Sequence of chain 1.C:
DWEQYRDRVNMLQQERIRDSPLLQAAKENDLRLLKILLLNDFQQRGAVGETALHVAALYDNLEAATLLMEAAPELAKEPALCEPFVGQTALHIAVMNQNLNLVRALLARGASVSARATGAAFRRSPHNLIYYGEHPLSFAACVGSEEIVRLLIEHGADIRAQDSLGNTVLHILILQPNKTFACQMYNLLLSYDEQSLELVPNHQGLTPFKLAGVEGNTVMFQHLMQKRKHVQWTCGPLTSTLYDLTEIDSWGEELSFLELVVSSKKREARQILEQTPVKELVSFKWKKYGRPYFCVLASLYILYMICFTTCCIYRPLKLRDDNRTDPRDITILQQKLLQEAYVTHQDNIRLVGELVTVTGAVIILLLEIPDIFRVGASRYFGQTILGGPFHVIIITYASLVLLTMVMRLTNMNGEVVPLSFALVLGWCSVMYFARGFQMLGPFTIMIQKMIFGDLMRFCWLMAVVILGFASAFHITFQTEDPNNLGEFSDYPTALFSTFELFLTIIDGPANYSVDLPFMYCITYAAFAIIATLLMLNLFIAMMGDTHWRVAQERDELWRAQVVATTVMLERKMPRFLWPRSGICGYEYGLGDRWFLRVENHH

Binding-site contacts:
Ligand atom C24 contacts residue ALA561 of chain 1.D at 3.8 Å (hydrophobic).
Ligand atom C26 contacts residue ILE557 of chain 1.D at 3.7 Å (hydrophobic).
Ligand atom C12 contacts residue ILE565 of chain 1.D at 3.8 Å (hydrophobic).
Ligand atom O1 contacts residue GLN483 of chain 1.C at 3.3 Å.
Ligand atom C8 contacts residue ILE486 of chain 1.C at 4.1 Å (hydrophobic).
Ligand atom C21 contacts residue VAL459 of chain 1.C at 3.9 Å (hydrophobic).
Ligand atom O1 contacts residue THR479 of chain 1.C at 2.5 Å (h-bond).
Ligand atom C1 contacts residue ILE482 of chain 1.C at 3.7 Å (hydrophobic).
Ligand atom C26 contacts residue ALA561 of chain 1.D at 3.7 Å (hydrophobic).
Ligand atom O1 contacts residue PHE425 of chain 1.C at 3.8 Å.
Ligand atom C20 contacts residue VAL459 of chain 1.C at 4.0 Å (hydrophobic).
Ligand atom C18 contacts residue CYS463 of chain 1.C at 3.8 Å (hydrophobic).
Ligand atom C19 contacts residue PHE425 of chain 1.C at 3.6 Å (hydrophobic).
Ligand atom C6 contacts residue PRO424 of chain 1.C at 3.8 Å (hydrophobic).
Ligand atom C21 contacts residue ILE565 of chain 1.D at 3.8 Å (hydrophobic).
Ligand atom C23 contacts residue ALA561 of chain 1.D at 3.6 Å (hydrophobic).
Ligand atom C2 contacts residue ILE482 of chain 1.C at 3.8 Å (hydrophobic).
Ligand atom C27 contacts residue PHE456 of chain 1.C at 3.6 Å (hydrophobic).
Ligand atom C3 contacts residue ILE482 of chain 1.C at 4.0 Å (hydrophobic).
Ligand atom C26 contacts residue THR558 of chain 1.D at 3.9 Å.
Ligand atom C2 contacts residue MET466 of chain 1.C at 4.1 Å (hydrophobic).
Ligand atom C11 contacts residue CYS463 of chain 1.C at 4.1 Å (hydrophobic).
Ligand atom C3 contacts residue GLN483 of chain 1.C at 3.7 Å.
Ligand atom C4 contacts residue GLN483 of chain 1.C at 3.9 Å.
Ligand atom C12 contacts residue CYS463 of chain 1.C at 4.1 Å (hydrophobic).
Ligand atom C4 contacts residue PHE425 of chain 1.C at 3.8 Å (hydrophobic).
Ligand atom C25 contacts residue PHE456 of chain 1.C at 3.5 Å (hydrophobic).
Ligand atom C3 contacts residue PHE425 of chain 1.C at 4.0 Å (hydrophobic).
Ligand atom C3 contacts residue THR479 of chain 1.C at 3.5 Å.
Ligand atom C4 contacts residue PRO424 of chain 1.C at 4.1 Å (hydrophobic).
Ligand atom C9 contacts residue ILE486 of chain 1.C at 3.7 Å (hydrophobic).
Ligand atom C2 contacts residue PHE425 of chain 1.C at 3.6 Å (hydrophobic).
Ligand atom C18 contacts residue LEU460 of chain 1.C at 3.8 Å (hydrophobic).
Ligand atom C1 contacts residue MET466 of chain 1.C at 4.1 Å (hydrophobic).
Ligand atom C19 contacts residue ILE428 of chain 1.C at 3.8 Å (hydrophobic).
Ligand atom C27 contacts residue VAL459 of chain 1.C at 3.7 Å (hydrophobic).
Ligand atom C26 contacts residue PHE456 of chain 1.C at 4.0 Å (hydrophobic).
Ligand atom C21 contacts residue PHE504 of chain 1.D at 3.6 Å (hydrophobic).
Ligand atom C2 contacts residue THR479 of chain 1.C at 3.7 Å.
Ligand atom C19 contacts residue CYS463 of chain 1.C at 3.9 Å (hydrophobic).

A small-molecule ligand and the protein it binds are described below.
Small molecule (SMILES): CC(C)[C@@H](C)/C=C/[C@@H](C)[C@H]1CC[C@H]2C3=CC=C4C[C@@H](O)CC[C@]4(C)[C@H]3CC[C@]12C

Sequence of chain 1.D:
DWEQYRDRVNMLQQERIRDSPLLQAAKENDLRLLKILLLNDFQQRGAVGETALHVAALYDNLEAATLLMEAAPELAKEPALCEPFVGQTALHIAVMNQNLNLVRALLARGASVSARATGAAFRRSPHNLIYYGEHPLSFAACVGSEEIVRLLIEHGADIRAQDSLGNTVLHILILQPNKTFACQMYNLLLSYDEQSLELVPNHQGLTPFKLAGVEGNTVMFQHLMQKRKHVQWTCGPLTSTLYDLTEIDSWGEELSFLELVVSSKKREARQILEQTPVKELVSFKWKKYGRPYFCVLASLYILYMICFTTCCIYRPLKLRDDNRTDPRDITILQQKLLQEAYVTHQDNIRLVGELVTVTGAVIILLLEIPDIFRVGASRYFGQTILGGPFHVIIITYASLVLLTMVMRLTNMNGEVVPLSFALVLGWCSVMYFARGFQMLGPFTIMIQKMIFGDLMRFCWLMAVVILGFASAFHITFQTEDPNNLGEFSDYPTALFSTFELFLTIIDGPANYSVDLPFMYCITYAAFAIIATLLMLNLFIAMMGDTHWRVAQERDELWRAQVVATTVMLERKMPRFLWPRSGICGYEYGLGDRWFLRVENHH